Sequence of chain 1.I:
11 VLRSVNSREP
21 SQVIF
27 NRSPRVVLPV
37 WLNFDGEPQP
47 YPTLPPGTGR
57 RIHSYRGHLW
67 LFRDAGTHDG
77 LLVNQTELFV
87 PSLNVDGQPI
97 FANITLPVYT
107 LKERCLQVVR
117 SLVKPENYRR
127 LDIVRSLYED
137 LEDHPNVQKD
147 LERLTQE

Binding-site contacts:
Ligand atom CAT contacts residue HIS64 of chain 1.I at 3.7 Å.
Ligand atom CAL contacts residue TRP37 of chain 1.I at 3.8 Å (hydrophobic).
Ligand atom CAS contacts residue SER60 of chain 1.I at 3.8 Å.
Ligand atom OAC contacts residue PHE40 of chain 1.I at 3.5 Å.
Ligand atom CAV contacts residue HIS59 of chain 1.I at 3.6 Å.
Ligand atom NAQ contacts residue TYR47 of chain 1.I at 3.7 Å.
Ligand atom O contacts residue HIS64 of chain 1.I at 3.4 Å.
Ligand atom OAC contacts residue ASN16 of chain 1.I at 3.6 Å (h-bond).
Ligand atom CBD contacts residue TYR47 of chain 1.I at 3.7 Å (hydrophobic).
Ligand atom CG1 contacts residue TYR61 of chain 1.I at 3.5 Å (hydrophobic).
Ligand atom CBE contacts residue ILE58 of chain 1.I at 3.5 Å (hydrophobic).
Ligand atom O contacts residue PHE40 of chain 1.I at 3.5 Å.
Ligand atom CBJ contacts residue ARG56 of chain 1.I at 3.7 Å.
Ligand atom OAP contacts residue TYR61 of chain 1.I at 3.9 Å.
Ligand atom CAL contacts residue TYR47 of chain 1.I at 3.2 Å (hydrophobic).
Ligand atom CBE contacts residue TYR47 of chain 1.I at 3.8 Å (hydrophobic).
Ligand atom CAS contacts residue TRP66 of chain 1.I at 3.5 Å (hydrophobic).
Ligand atom OAX contacts residue TYR61 of chain 1.I at 3.7 Å.
Ligand atom OAX contacts residue SER60 of chain 1.I at 2.6 Å (h-bond).
Ligand atom N contacts residue ASN16 of chain 1.I at 3.4 Å (h-bond).
Ligand atom CAV contacts residue TYR47 of chain 1.I at 3.6 Å (hydrophobic).
Ligand atom NBI contacts residue ARG56 of chain 1.I at 3.0 Å (salt-bridge).
Ligand atom CBF contacts residue HIS59 of chain 1.I at 3.6 Å.
Ligand atom OAX contacts residue HIS64 of chain 1.I at 2.6 Å (h-bond).
Ligand atom CAT contacts residue TRP66 of chain 1.I at 3.6 Å (hydrophobic).
Ligand atom CBJ contacts residue PRO48 of chain 1.I at 3.1 Å (hydrophobic).
Ligand atom CAU contacts residue TRP37 of chain 1.I at 3.6 Å (hydrophobic).
Ligand atom CBO contacts residue ARG18 of chain 1.I at 3.7 Å.
Ligand atom OAW contacts residue TYR47 of chain 1.I at 2.7 Å (h-bond).
Ligand atom CAU contacts residue TYR47 of chain 1.I at 3.4 Å (hydrophobic).
Ligand atom CAT contacts residue SER60 of chain 1.I at 3.7 Å.
Ligand atom CBG contacts residue ILE58 of chain 1.I at 3.8 Å (hydrophobic).
Ligand atom CAS contacts residue TYR47 of chain 1.I at 3.8 Å (hydrophobic).
Ligand atom CAS contacts residue HIS59 of chain 1.I at 3.4 Å.
Ligand atom SBK contacts residue TYR47 of chain 1.I at 3.8 Å.
Ligand atom CAR contacts residue HIS59 of chain 1.I at 3.4 Å.
Ligand atom CAA contacts residue PHE40 of chain 1.I at 3.8 Å (hydrophobic).
Ligand atom NAY contacts residue HIS59 of chain 1.I at 2.9 Å (h-bond).
Ligand atom NBI contacts residue PRO48 of chain 1.I at 3.7 Å.
Ligand atom CG2 contacts residue TYR61 of chain 1.I at 3.0 Å (hydrophobic).

The small molecule below binds the protein below.
Small molecule (SMILES): CC(=O)N[C@H](C(=O)N[C@H](C(=O)N1C[C@H](O)C[C@H]1C(=O)NCc1ccc(-c2scnc2C)cc1)C(C)(C)C)C(C)(C)C